This small molecule binds to this protein.
Small molecule (SMILES): C[C@@H]1CN(c2ccc3c(=O)n(-c4ccc(Cl)c5c(NS(C)(=O)=O)nn(C)c45)c([C@H](Cc4cc(F)cc(F)c4)NC(=O)Cn4nc(C(F)F)c5c4C(F)(F)[C@@H]4C[C@H]54)nc3c2)C[C@H](C)O1

Binding-site contacts:
Ligand atom C24 contacts residue LEU57 of chain 3.A at 3.5 Å (hydrophobic).
Ligand atom F47 contacts residue LYS71 of chain 3.A at 2.8 Å.
Ligand atom C21 contacts residue ASN58 of chain 3.A at 3.5 Å.
Ligand atom O68 contacts residue THR108 of chain 3.A at 2.9 Å (h-bond).
Ligand atom C33 contacts residue ASN58 of chain 3.A at 3.5 Å.
Ligand atom F48 contacts residue ARG174 of chain 2.B at 3.4 Å.
Ligand atom C16 contacts residue ASN58 of chain 3.A at 3.6 Å.
Ligand atom F25 contacts residue LEU57 of chain 3.A at 3.2 Å.
Ligand atom C21 contacts residue ASN54 of chain 3.A at 3.5 Å.
Ligand atom C37 contacts residue GLN177 of chain 2.B at 3.5 Å.
Ligand atom O61 contacts residue ASN75 of chain 3.A at 3.0 Å (h-bond).
Ligand atom F38 contacts residue ARG174 of chain 2.B at 3.5 Å.
Ligand atom C23 contacts residue ASN58 of chain 3.A at 3.1 Å.
Ligand atom F39 contacts residue ARG174 of chain 2.B at 3.4 Å.
Ligand atom N35 contacts residue ARG174 of chain 2.B at 3.5 Å.
Ligand atom CL55 contacts residue ASN75 of chain 3.A at 3.3 Å.
Ligand atom C51 contacts residue THR108 of chain 3.A at 3.6 Å.
Ligand atom C53 contacts residue TYR131 of chain 3.A at 3.4 Å (hydrophobic).
Ligand atom C43 contacts residue GLN64 of chain 3.A at 3.4 Å.
Ligand atom C23 contacts residue LEU57 of chain 3.A at 3.5 Å (hydrophobic).
Ligand atom N17 contacts residue ASN58 of chain 3.A at 3.1 Å (h-bond).
Ligand atom N30 contacts residue ASN58 of chain 3.A at 2.8 Å (h-bond).
Ligand atom O62 contacts residue LYS71 of chain 3.A at 2.9 Å (salt-bridge).
Ligand atom F28 contacts residue LEU70 of chain 3.A at 3.5 Å.
Ligand atom F48 contacts residue GLN64 of chain 3.A at 3.6 Å.
Ligand atom O32 contacts residue LYS71 of chain 3.A at 2.9 Å (salt-bridge).
Ligand atom C27 contacts residue LYS71 of chain 3.A at 3.5 Å.
Ligand atom C67 contacts residue ASN54 of chain 3.A at 3.5 Å.
Ligand atom C41 contacts residue GLN68 of chain 3.A at 3.3 Å.
Ligand atom C52 contacts residue ASN54 of chain 3.A at 3.4 Å.
Ligand atom F28 contacts residue LYS71 of chain 3.A at 3.2 Å.
Ligand atom C57 contacts residue LYS71 of chain 3.A at 3.5 Å.
Ligand atom O68 contacts residue ASN54 of chain 3.A at 3.6 Å (h-bond).
Ligand atom F39 contacts residue LEU173 of chain 2.B at 3.5 Å.
Ligand atom F28 contacts residue ILE74 of chain 3.A at 3.2 Å.
Ligand atom F25 contacts residue MET67 of chain 3.A at 3.2 Å.
Ligand atom N34 contacts residue ARG174 of chain 2.B at 3.3 Å.
Ligand atom F38 contacts residue LEU173 of chain 2.B at 3.6 Å.
Ligand atom F38 contacts residue GLN177 of chain 2.B at 3.0 Å.
Ligand atom C52 contacts residue TYR131 of chain 3.A at 3.4 Å (hydrophobic).

Sequence of chain 3.A:
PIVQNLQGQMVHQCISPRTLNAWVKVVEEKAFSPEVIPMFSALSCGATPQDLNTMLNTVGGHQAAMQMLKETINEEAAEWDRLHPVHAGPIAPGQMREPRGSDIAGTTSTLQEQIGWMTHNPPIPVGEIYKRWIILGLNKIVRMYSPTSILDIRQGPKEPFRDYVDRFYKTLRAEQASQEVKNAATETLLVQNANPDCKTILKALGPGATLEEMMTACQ

Sequence of chain 2.B:
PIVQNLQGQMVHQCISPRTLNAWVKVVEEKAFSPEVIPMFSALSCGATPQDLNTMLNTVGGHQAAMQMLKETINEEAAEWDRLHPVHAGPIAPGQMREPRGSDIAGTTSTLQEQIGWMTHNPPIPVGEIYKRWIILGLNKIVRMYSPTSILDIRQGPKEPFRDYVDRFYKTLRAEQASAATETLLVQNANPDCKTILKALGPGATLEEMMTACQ